Binding-site contacts:
Ligand atom P contacts residue ALA160 of chain 1.E at 3.6 Å.
Ligand atom C6 contacts residue TRP320 of chain 1.E at 3.4 Å (hydrophobic).
Ligand atom C4' contacts residue ASN127 of chain 1.E at 3.5 Å.
Ligand atom C3' contacts residue ASP318 of chain 1.E at 3.5 Å.
Ligand atom O6 contacts residue ALA160 of chain 1.E at 3.6 Å (h-bond).
Ligand atom C5 contacts residue TRP320 of chain 1.E at 3.6 Å (hydrophobic).
Ligand atom P contacts residue MG1 of chain 1.S at 3.4 Å.
Ligand atom N1 contacts residue LYS260 of chain 1.E at 3.2 Å (salt-bridge).
Ligand atom O2P contacts residue ASP125 of chain 1.E at 3.6 Å (salt-bridge).
Ligand atom O3' contacts residue GLY315 of chain 1.E at 3.0 Å (h-bond).
Ligand atom O3P contacts residue MG1 of chain 1.S at 1.9 Å.
Ligand atom O3P contacts residue ASP125 of chain 1.E at 2.9 Å (salt-bridge).
Ligand atom O3' contacts residue ASP133 of chain 1.E at 3.6 Å (salt-bridge).
Ligand atom O2P contacts residue ASN356 of chain 1.E at 3.0 Å (h-bond).
Ligand atom O3P contacts residue ASN127 of chain 1.E at 2.9 Å.
Ligand atom N7 contacts residue TRP320 of chain 1.E at 3.5 Å.
Ligand atom O2P contacts residue LYS326 of chain 1.E at 3.4 Å (salt-bridge).
Ligand atom O1P contacts residue ASP125 of chain 1.E at 2.7 Å (salt-bridge).
Ligand atom C2' contacts residue ASP318 of chain 1.E at 3.2 Å.
Ligand atom P contacts residue ASN127 of chain 1.E at 3.6 Å.
Ligand atom O3' contacts residue ASP318 of chain 1.E at 2.8 Å (salt-bridge).
Ligand atom C5 contacts residue ALA160 of chain 1.E at 3.4 Å (hydrophobic).
Ligand atom O1P contacts residue ALA160 of chain 1.E at 3.2 Å (h-bond).
Ligand atom P contacts residue ASP125 of chain 1.E at 3.2 Å.
Ligand atom C2 contacts residue LYS260 of chain 1.E at 3.2 Å.
Ligand atom O1P contacts residue THR159 of chain 1.E at 2.3 Å (h-bond).
Ligand atom O6 contacts residue SER162 of chain 1.E at 2.9 Å (h-bond).
Ligand atom O4' contacts residue ASN127 of chain 1.E at 3.3 Å (h-bond).
Ligand atom O1P contacts residue ASN127 of chain 1.E at 3.2 Å (h-bond).
Ligand atom C2 contacts residue SER162 of chain 1.E at 3.5 Å.
Ligand atom O6 contacts residue TRP320 of chain 1.E at 3.5 Å.
Ligand atom O2' contacts residue ASP318 of chain 1.E at 3.3 Å (salt-bridge).
Ligand atom N1 contacts residue SER162 of chain 1.E at 2.6 Å (h-bond).
Ligand atom O6 contacts residue ASP322 of chain 1.E at 2.9 Å (salt-bridge).
Ligand atom C8 contacts residue PHE313 of chain 1.E at 3.3 Å (hydrophobic).
Ligand atom O2P contacts residue ALA160 of chain 1.E at 2.9 Å.
Ligand atom N7 contacts residue ALA160 of chain 1.E at 3.1 Å (h-bond).
Ligand atom N7 contacts residue PHE313 of chain 1.E at 3.6 Å.
Ligand atom C6 contacts residue SER162 of chain 1.E at 3.1 Å.
Ligand atom O5' contacts residue ASN127 of chain 1.E at 2.9 Å (h-bond).

Sequence of chain 1.E:
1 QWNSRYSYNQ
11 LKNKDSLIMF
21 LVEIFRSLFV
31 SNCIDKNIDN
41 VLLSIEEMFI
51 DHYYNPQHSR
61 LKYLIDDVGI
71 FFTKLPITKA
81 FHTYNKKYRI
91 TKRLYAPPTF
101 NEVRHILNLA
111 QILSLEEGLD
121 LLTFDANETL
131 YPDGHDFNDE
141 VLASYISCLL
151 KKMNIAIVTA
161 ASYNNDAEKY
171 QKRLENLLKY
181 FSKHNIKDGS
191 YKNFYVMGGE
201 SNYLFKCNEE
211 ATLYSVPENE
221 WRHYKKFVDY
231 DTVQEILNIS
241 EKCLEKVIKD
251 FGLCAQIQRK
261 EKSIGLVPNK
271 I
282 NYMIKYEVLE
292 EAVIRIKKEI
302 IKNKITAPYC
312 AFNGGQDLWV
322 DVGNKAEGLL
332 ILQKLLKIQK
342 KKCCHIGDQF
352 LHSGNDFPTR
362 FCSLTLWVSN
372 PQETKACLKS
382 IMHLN

A protein and the small-molecule ligand that binds it are described below.
Small molecule (SMILES): O=c1[nH]cnc2c1ncn2[C@@H]1O[C@H](COP(=O)(O)O)[C@@H](O)[C@H]1O